The small molecule below binds the protein below.
Small molecule (SMILES): Oc1cc(Cl)ccc1Oc1ccc(Cl)cc1Cl

Sequence of chain 1.B:
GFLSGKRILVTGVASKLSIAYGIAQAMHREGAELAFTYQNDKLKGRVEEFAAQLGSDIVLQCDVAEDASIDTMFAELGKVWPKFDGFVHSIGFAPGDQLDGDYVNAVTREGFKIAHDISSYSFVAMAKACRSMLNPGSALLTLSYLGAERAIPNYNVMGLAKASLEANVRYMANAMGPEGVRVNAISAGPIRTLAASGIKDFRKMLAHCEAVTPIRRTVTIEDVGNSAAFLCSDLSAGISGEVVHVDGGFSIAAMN

Binding-site contacts:
Ligand atom CL15 contacts residue ALA95 of chain 1.B at 3.3 Å.
Ligand atom C3 contacts residue NAD1 of chain 1.E at 3.3 Å.
Ligand atom O7 contacts residue ALA196 of chain 1.B at 3.8 Å.
Ligand atom C4 contacts residue ILE200 of chain 1.B at 3.8 Å (hydrophobic).
Ligand atom O17 contacts residue NAD1 of chain 1.E at 2.7 Å (h-bond).
Ligand atom C6 contacts residue TYR156 of chain 1.B at 3.6 Å (hydrophobic).
Ligand atom C1 contacts residue NAD1 of chain 1.E at 3.7 Å.
Ligand atom C8 contacts residue NAD1 of chain 1.E at 3.7 Å.
Ligand atom C1 contacts residue TYR146 of chain 1.B at 3.8 Å (hydrophobic).
Ligand atom C10 contacts residue GLY93 of chain 1.B at 3.6 Å.
Ligand atom C3 contacts residue ILE200 of chain 1.B at 3.5 Å (hydrophobic).
Ligand atom C5 contacts residue NAD1 of chain 1.E at 3.6 Å.
Ligand atom C13 contacts residue ALA196 of chain 1.B at 4.0 Å (hydrophobic).
Ligand atom C2 contacts residue NAD1 of chain 1.E at 3.6 Å.
Ligand atom CL16 contacts residue GLY93 of chain 1.B at 3.4 Å.
Ligand atom C9 contacts residue GLY93 of chain 1.B at 4.0 Å.
Ligand atom CL14 contacts residue NAD1 of chain 1.E at 4.0 Å.
Ligand atom CL16 contacts residue ALA196 of chain 1.B at 3.5 Å.
Ligand atom C2 contacts residue PHE203 of chain 1.B at 4.0 Å (hydrophobic).
Ligand atom CL14 contacts residue MET206 of chain 1.B at 3.5 Å.
Ligand atom C13 contacts residue ILE200 of chain 1.B at 4.0 Å (hydrophobic).
Ligand atom C1 contacts residue TYR156 of chain 1.B at 3.7 Å (hydrophobic).
Ligand atom O17 contacts residue TYR156 of chain 1.B at 2.6 Å (h-bond).
Ligand atom O17 contacts residue LYS163 of chain 1.B at 4.0 Å.
Ligand atom C9 contacts residue ALA196 of chain 1.B at 3.5 Å (hydrophobic).
Ligand atom C8 contacts residue ALA196 of chain 1.B at 3.7 Å (hydrophobic).
Ligand atom C4 contacts residue ALA197 of chain 1.B at 3.5 Å (hydrophobic).
Ligand atom C3 contacts residue PHE203 of chain 1.B at 3.5 Å (hydrophobic).
Ligand atom C9 contacts residue NAD1 of chain 1.E at 3.8 Å.
Ligand atom C10 contacts residue ALA196 of chain 1.B at 4.0 Å (hydrophobic).
Ligand atom C10 contacts residue PHE94 of chain 1.B at 4.0 Å (hydrophobic).
Ligand atom CL14 contacts residue TYR146 of chain 1.B at 3.5 Å.
Ligand atom C3 contacts residue ALA197 of chain 1.B at 3.8 Å (hydrophobic).
Ligand atom O7 contacts residue NAD1 of chain 1.E at 3.2 Å (h-bond).
Ligand atom C2 contacts residue ILE200 of chain 1.B at 3.7 Å (hydrophobic).
Ligand atom CL16 contacts residue NAD1 of chain 1.E at 3.4 Å.
Ligand atom C4 contacts residue NAD1 of chain 1.E at 3.5 Å.
Ligand atom CL14 contacts residue PHE203 of chain 1.B at 3.6 Å.
Ligand atom C6 contacts residue NAD1 of chain 1.E at 3.6 Å.
Ligand atom CL14 contacts residue PRO191 of chain 1.B at 3.7 Å.